Binding-site contacts:
Ligand atom N3 contacts residue PHE283 of chain 1.C at 3.3 Å.
Ligand atom C12 contacts residue HIS79 of chain 1.C at 3.6 Å.
Ligand atom C18 contacts residue HIS79 of chain 1.C at 4.0 Å.
Ligand atom C13 contacts residue HIS79 of chain 1.C at 3.8 Å.
Ligand atom C11 contacts residue PHE283 of chain 1.C at 3.5 Å (hydrophobic).
Ligand atom C25 contacts residue LEU189 of chain 1.C at 3.6 Å (hydrophobic).
Ligand atom C14 contacts residue ILE246 of chain 1.C at 3.9 Å (hydrophobic).
Ligand atom C8 contacts residue PHE250 of chain 1.C at 3.9 Å (hydrophobic).
Ligand atom C8 contacts residue PHE283 of chain 1.C at 3.8 Å (hydrophobic).
Ligand atom C14 contacts residue LEU229 of chain 1.C at 3.9 Å (hydrophobic).
Ligand atom C11 contacts residue ILE246 of chain 1.C at 3.9 Å (hydrophobic).
Ligand atom C14 contacts residue SER231 of chain 1.C at 3.8 Å.
Ligand atom C9 contacts residue PHE283 of chain 1.C at 3.5 Å (hydrophobic).
Ligand atom C22 contacts residue LEU189 of chain 1.C at 3.9 Å (hydrophobic).
Ligand atom C15 contacts residue PHE283 of chain 1.C at 3.6 Å (hydrophobic).
Ligand atom N5 contacts residue PHE250 of chain 1.C at 3.9 Å.
Ligand atom C13 contacts residue GLU249 of chain 1.C at 3.7 Å.
Ligand atom N6 contacts residue TYR78 of chain 1.C at 3.9 Å.
Ligand atom C1 contacts residue PHE283 of chain 1.C at 3.5 Å (hydrophobic).
Ligand atom C7 contacts residue PHE283 of chain 1.C at 3.8 Å (hydrophobic).
Ligand atom C21 contacts residue MET267 of chain 1.C at 3.8 Å (hydrophobic).
Ligand atom C11 contacts residue VAL232 of chain 1.C at 3.7 Å (hydrophobic).
Ligand atom N6 contacts residue LEU229 of chain 1.C at 3.7 Å.
Ligand atom C21 contacts residue PHE283 of chain 1.C at 3.8 Å (hydrophobic).
Ligand atom C13 contacts residue ILE246 of chain 1.C at 3.8 Å (hydrophobic).
Ligand atom O17 contacts residue ILE246 of chain 1.C at 4.0 Å.
Ligand atom O17 contacts residue GLN280 of chain 1.C at 3.1 Å (h-bond).
Ligand atom C12 contacts residue ILE246 of chain 1.C at 4.0 Å (hydrophobic).
Ligand atom C2 contacts residue PHE283 of chain 1.C at 3.6 Å (hydrophobic).
Ligand atom C9 contacts residue PHE250 of chain 1.C at 3.8 Å (hydrophobic).
Ligand atom C7 contacts residue GLN280 of chain 1.C at 3.5 Å.
Ligand atom C8 contacts residue GLN280 of chain 1.C at 3.2 Å.
Ligand atom C13 contacts residue PHE250 of chain 1.C at 3.1 Å (hydrophobic).
Ligand atom C19 contacts residue LEU229 of chain 1.C at 3.9 Å (hydrophobic).
Ligand atom C23 contacts residue HIS79 of chain 1.C at 3.9 Å.
Ligand atom C9 contacts residue MET267 of chain 1.C at 3.6 Å (hydrophobic).
Ligand atom C14 contacts residue VAL232 of chain 1.C at 3.9 Å (hydrophobic).
Ligand atom C12 contacts residue PHE250 of chain 1.C at 3.3 Å (hydrophobic).
Ligand atom C18 contacts residue PHE250 of chain 1.C at 4.0 Å (hydrophobic).
Ligand atom N5 contacts residue PHE283 of chain 1.C at 3.3 Å.

Sequence of chain 1.C:
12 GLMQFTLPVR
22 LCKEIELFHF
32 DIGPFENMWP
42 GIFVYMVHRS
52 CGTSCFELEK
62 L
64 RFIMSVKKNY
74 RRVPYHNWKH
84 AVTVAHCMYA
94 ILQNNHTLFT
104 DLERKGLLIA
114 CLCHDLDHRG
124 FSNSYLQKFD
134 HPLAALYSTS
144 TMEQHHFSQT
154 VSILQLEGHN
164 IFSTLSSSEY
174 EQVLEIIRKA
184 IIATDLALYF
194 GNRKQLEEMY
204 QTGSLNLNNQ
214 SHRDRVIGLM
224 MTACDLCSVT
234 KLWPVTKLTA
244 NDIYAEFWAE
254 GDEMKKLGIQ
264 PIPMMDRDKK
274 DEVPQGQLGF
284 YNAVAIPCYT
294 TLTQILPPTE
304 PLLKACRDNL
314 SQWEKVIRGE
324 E

A protein and the small-molecule ligand that binds it are described below.
Small molecule (SMILES): C#Cc1cccc(-n2nccc2-c2nn(-c3ccccc3)ccc2=O)c1